Sequence of chain 1.A:
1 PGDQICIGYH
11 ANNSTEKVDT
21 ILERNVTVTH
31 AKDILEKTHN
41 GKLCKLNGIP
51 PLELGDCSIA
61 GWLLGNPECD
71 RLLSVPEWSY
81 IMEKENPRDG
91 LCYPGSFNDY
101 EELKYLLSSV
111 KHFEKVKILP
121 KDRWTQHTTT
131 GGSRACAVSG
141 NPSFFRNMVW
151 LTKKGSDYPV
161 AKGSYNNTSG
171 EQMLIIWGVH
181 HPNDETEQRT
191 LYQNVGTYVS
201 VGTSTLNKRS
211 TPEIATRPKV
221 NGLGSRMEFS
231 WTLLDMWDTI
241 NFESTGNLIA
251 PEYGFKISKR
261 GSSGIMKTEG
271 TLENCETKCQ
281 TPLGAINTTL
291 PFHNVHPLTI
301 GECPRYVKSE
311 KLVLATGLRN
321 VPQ

Binding-site contacts:
Ligand atom C4 contacts residue ASN166 of chain 1.A at 4.3 Å.
Ligand atom C7 contacts residue ASN166 of chain 1.A at 3.3 Å.
Ligand atom C7 contacts residue THR239 of chain 1.A at 4.3 Å.
Ligand atom C2 contacts residue ASN166 of chain 1.A at 2.7 Å.
Ligand atom C1 contacts residue TRP237 of chain 1.A at 4.3 Å (hydrophobic).
Ligand atom C1 contacts residue THR239 of chain 1.A at 4.4 Å.
Ligand atom C8 contacts residue ASN166 of chain 1.A at 3.7 Å.
Ligand atom C5 contacts residue ASN166 of chain 1.A at 3.6 Å.
Ligand atom C8 contacts residue THR239 of chain 1.A at 3.5 Å.
Ligand atom O7 contacts residue TRP237 of chain 1.A at 4.4 Å.
Ligand atom C8 contacts residue TRP237 of chain 1.A at 4.3 Å (hydrophobic).
Ligand atom O7 contacts residue ASN166 of chain 1.A at 3.8 Å.
Ligand atom O5 contacts residue ASN166 of chain 1.A at 2.4 Å (h-bond).
Ligand atom C6 contacts residue TRP237 of chain 1.A at 3.8 Å (hydrophobic).
Ligand atom C1 contacts residue ASN166 of chain 1.A at 1.4 Å.
Ligand atom C5 contacts residue TRP237 of chain 1.A at 4.3 Å (hydrophobic).
Ligand atom N2 contacts residue ASN166 of chain 1.A at 3.0 Å (h-bond).
Ligand atom C3 contacts residue ASN166 of chain 1.A at 3.8 Å.

A protein and the small-molecule ligand that binds it are described below.
Small molecule (SMILES): CC(=O)N[C@H]1[C@H](O[C@H]2[C@H](O)[C@@H](NC(C)=O)CO[C@@H]2CO)O[C@H](CO)[C@@H](O)[C@@H]1O